Binding-site contacts:
Ligand atom C1 contacts residue ALA169 of chain 1.E at 3.7 Å (hydrophobic).
Ligand atom O5 contacts residue ALA169 of chain 1.E at 4.2 Å.
Ligand atom C1 contacts residue ASN123 of chain 1.E at 1.6 Å.
Ligand atom N2 contacts residue ALA169 of chain 1.E at 3.7 Å.
Ligand atom O5 contacts residue ASN123 of chain 1.E at 2.0 Å (h-bond).
Ligand atom C5 contacts residue ASN123 of chain 1.E at 3.3 Å.
Ligand atom O6 contacts residue GLU170 of chain 1.E at 4.4 Å.
Ligand atom C6 contacts residue ASN123 of chain 1.E at 4.3 Å.
Ligand atom C8 contacts residue THR125 of chain 1.E at 4.2 Å.
Ligand atom C7 contacts residue THR125 of chain 1.E at 3.8 Å.
Ligand atom C7 contacts residue ALA169 of chain 1.E at 4.2 Å (hydrophobic).
Ligand atom O6 contacts residue ASN171 of chain 1.E at 4.3 Å.
Ligand atom C7 contacts residue ASN123 of chain 1.E at 3.7 Å.
Ligand atom O7 contacts residue ALA169 of chain 1.E at 4.0 Å.
Ligand atom N2 contacts residue THR125 of chain 1.E at 4.4 Å.
Ligand atom O6 contacts residue ALA169 of chain 1.E at 4.4 Å.
Ligand atom C3 contacts residue ASN123 of chain 1.E at 3.9 Å.
Ligand atom C4 contacts residue ASN123 of chain 1.E at 4.0 Å.
Ligand atom O7 contacts residue ASN123 of chain 1.E at 4.3 Å.
Ligand atom O7 contacts residue THR125 of chain 1.E at 3.4 Å (h-bond).
Ligand atom C3 contacts residue ALA169 of chain 1.E at 4.4 Å (hydrophobic).
Ligand atom C2 contacts residue ASN123 of chain 1.E at 2.8 Å.
Ligand atom C5 contacts residue ALA169 of chain 1.E at 4.0 Å (hydrophobic).
Ligand atom N2 contacts residue ASN123 of chain 1.E at 2.7 Å (h-bond).

A small-molecule ligand and the protein it binds are described below.
Small molecule (SMILES): CC(=O)N[C@@H]1[C@@H](O)[C@H](O)[C@@H](CO)O[C@H]1O

Sequence of chain 1.E:
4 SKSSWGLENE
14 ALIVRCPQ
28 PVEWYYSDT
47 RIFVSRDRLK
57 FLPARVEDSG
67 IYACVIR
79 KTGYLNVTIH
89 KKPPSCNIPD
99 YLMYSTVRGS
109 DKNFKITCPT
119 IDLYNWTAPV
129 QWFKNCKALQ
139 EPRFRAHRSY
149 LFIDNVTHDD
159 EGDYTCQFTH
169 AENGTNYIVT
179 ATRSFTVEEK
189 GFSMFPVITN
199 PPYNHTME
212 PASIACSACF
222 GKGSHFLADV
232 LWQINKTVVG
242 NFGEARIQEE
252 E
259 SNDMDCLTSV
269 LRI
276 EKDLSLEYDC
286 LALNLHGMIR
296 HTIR